Sequence of chain 1.B:
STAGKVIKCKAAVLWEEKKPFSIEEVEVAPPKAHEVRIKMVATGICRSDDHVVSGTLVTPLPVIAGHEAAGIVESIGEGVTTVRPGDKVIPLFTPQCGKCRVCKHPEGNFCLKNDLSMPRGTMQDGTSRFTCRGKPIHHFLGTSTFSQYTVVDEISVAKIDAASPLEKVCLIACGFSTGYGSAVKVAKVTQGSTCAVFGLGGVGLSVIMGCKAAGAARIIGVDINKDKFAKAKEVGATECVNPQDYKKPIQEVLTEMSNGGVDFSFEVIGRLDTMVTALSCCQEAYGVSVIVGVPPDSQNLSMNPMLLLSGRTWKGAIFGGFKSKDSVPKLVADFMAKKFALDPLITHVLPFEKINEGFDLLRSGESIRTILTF

Binding-site contacts:
Ligand atom C5 contacts residue SER48 of chain 1.B at 4.0 Å.
Ligand atom C1 contacts residue SER48 of chain 1.B at 3.3 Å.
Ligand atom F3 contacts residue ILE318 of chain 1.B at 3.6 Å.
Ligand atom F5 contacts residue PHE140 of chain 1.B at 3.3 Å.
Ligand atom O1 contacts residue ZN1 of chain 1.J at 1.9 Å.
Ligand atom O1 contacts residue HIS67 of chain 1.B at 3.1 Å (h-bond).
Ligand atom F6 contacts residue LEU141 of chain 1.B at 3.2 Å.
Ligand atom C2 contacts residue SER48 of chain 1.B at 3.9 Å.
Ligand atom C7 contacts residue PHE93 of chain 1.B at 3.5 Å (hydrophobic).
Ligand atom O1 contacts residue CYS174 of chain 1.B at 3.4 Å (h-bond).
Ligand atom C2 contacts residue VAL294 of chain 1.B at 3.8 Å (hydrophobic).
Ligand atom O1 contacts residue CYS46 of chain 1.B at 3.4 Å (h-bond).
Ligand atom C5 contacts residue LEU141 of chain 1.B at 3.8 Å (hydrophobic).
Ligand atom C6 contacts residue SER48 of chain 1.B at 3.4 Å.
Ligand atom F2 contacts residue NAJ1 of chain 1.L at 2.9 Å.
Ligand atom O1 contacts residue SER48 of chain 1.B at 2.5 Å (h-bond).
Ligand atom F5 contacts residue LEU141 of chain 1.B at 3.4 Å.
Ligand atom F5 contacts residue LEU57 of chain 1.B at 3.2 Å.
Ligand atom C6 contacts residue LEU141 of chain 1.B at 3.7 Å (hydrophobic).
Ligand atom C4 contacts residue LEU116 of chain 1.B at 3.7 Å (hydrophobic).
Ligand atom F2 contacts residue ILE318 of chain 1.B at 3.8 Å.
Ligand atom F6 contacts residue HIS67 of chain 1.B at 3.3 Å.
Ligand atom O1 contacts residue NAJ1 of chain 1.L at 3.0 Å.
Ligand atom C3 contacts residue VAL294 of chain 1.B at 3.6 Å (hydrophobic).
Ligand atom F4 contacts residue LEU116 of chain 1.B at 3.9 Å.
Ligand atom F4 contacts residue LEU57 of chain 1.B at 3.3 Å.
Ligand atom C7 contacts residue SER48 of chain 1.B at 3.4 Å.
Ligand atom F3 contacts residue VAL294 of chain 1.B at 3.4 Å.
Ligand atom F2 contacts residue VAL294 of chain 1.B at 3.7 Å.
Ligand atom C1 contacts residue PHE93 of chain 1.B at 4.0 Å (hydrophobic).
Ligand atom C7 contacts residue NAJ1 of chain 1.L at 3.4 Å.
Ligand atom C5 contacts residue LEU57 of chain 1.B at 3.6 Å (hydrophobic).
Ligand atom C7 contacts residue HIS67 of chain 1.B at 3.6 Å.
Ligand atom F3 contacts residue LEU116 of chain 1.B at 3.8 Å.
Ligand atom C4 contacts residue LEU57 of chain 1.B at 3.8 Å (hydrophobic).
Ligand atom C7 contacts residue CYS174 of chain 1.B at 3.6 Å (hydrophobic).
Ligand atom F6 contacts residue SER48 of chain 1.B at 3.2 Å.
Ligand atom C7 contacts residue ZN1 of chain 1.J at 2.9 Å.
Ligand atom C3 contacts residue LEU116 of chain 1.B at 3.6 Å (hydrophobic).
Ligand atom F3 contacts residue LEU309 of chain 1.A at 3.6 Å.

Sequence of chain 1.A:
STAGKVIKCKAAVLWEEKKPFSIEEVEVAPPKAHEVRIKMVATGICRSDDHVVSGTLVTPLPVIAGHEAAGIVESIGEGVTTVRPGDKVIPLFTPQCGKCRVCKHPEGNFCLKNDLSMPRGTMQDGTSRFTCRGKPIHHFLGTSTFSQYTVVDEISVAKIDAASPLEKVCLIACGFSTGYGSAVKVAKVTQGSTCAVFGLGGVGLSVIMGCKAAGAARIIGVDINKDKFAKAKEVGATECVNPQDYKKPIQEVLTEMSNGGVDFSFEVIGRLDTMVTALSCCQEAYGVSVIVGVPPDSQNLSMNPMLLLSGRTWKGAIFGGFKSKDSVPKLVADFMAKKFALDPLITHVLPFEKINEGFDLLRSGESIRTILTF

A small-molecule ligand and the protein it binds are described below.
Small molecule (SMILES): OCc1c(F)c(F)c(F)c(F)c1F